Binding-site contacts:
Ligand atom C8 contacts residue PHE312 of chain 1.A at 3.9 Å (hydrophobic).
Ligand atom C14 contacts residue TYR222 of chain 1.A at 2.9 Å (hydrophobic).
Ligand atom N2 contacts residue MET126 of chain 1.A at 3.3 Å.
Ligand atom C14 contacts residue ASN173 of chain 1.A at 3.5 Å.
Ligand atom N1 contacts residue PHE312 of chain 1.A at 3.4 Å.
Ligand atom C4 contacts residue TYR222 of chain 1.A at 3.6 Å (hydrophobic).
Ligand atom C15 contacts residue ASN173 of chain 1.A at 3.3 Å.
Ligand atom C16 contacts residue ASN173 of chain 1.A at 3.4 Å.
Ligand atom C18 contacts residue PRO324 of chain 1.A at 3.8 Å (hydrophobic).
Ligand atom C5 contacts residue NAP1 of chain 1.C at 3.8 Å.
Ligand atom C1 contacts residue PHE312 of chain 1.A at 3.7 Å (hydrophobic).
Ligand atom C9 contacts residue TRP233 of chain 1.A at 4.0 Å (hydrophobic).
Ligand atom C19 contacts residue ASN173 of chain 1.A at 3.8 Å.
Ligand atom C3 contacts residue NAP1 of chain 1.C at 3.5 Å.
Ligand atom C3 contacts residue PHE312 of chain 1.A at 3.6 Å (hydrophobic).
Ligand atom C11 contacts residue PHE317 of chain 1.A at 3.4 Å (hydrophobic).
Ligand atom C3 contacts residue TYR222 of chain 1.A at 3.4 Å (hydrophobic).
Ligand atom CL1 contacts residue TRP92 of chain 1.A at 3.7 Å.
Ligand atom C10 contacts residue TRP92 of chain 1.A at 3.6 Å (hydrophobic).
Ligand atom C12 contacts residue PHE317 of chain 1.A at 3.4 Å (hydrophobic).
Ligand atom C7 contacts residue PHE312 of chain 1.A at 3.9 Å (hydrophobic).
Ligand atom C4 contacts residue NAP1 of chain 1.C at 3.5 Å.
Ligand atom C15 contacts residue TYR222 of chain 1.A at 3.8 Å (hydrophobic).
Ligand atom C18 contacts residue PHE312 of chain 1.A at 3.6 Å (hydrophobic).
Ligand atom C4 contacts residue PHE312 of chain 1.A at 4.0 Å (hydrophobic).
Ligand atom C14 contacts residue PHE312 of chain 1.A at 3.9 Å (hydrophobic).
Ligand atom C13 contacts residue PHE312 of chain 1.A at 3.7 Å (hydrophobic).
Ligand atom C18 contacts residue TYR325 of chain 1.A at 3.5 Å (hydrophobic).
Ligand atom C11 contacts residue TRP92 of chain 1.A at 3.5 Å (hydrophobic).
Ligand atom O1 contacts residue PHE312 of chain 1.A at 3.6 Å.
Ligand atom C2 contacts residue PHE312 of chain 1.A at 3.6 Å (hydrophobic).
Ligand atom N2 contacts residue ASN173 of chain 1.A at 3.4 Å.
Ligand atom O2 contacts residue TRP233 of chain 1.A at 3.8 Å.
Ligand atom O3 contacts residue ASN173 of chain 1.A at 3.6 Å.
Ligand atom C18 contacts residue ASN173 of chain 1.A at 3.3 Å.
Ligand atom O3 contacts residue MET126 of chain 1.A at 3.9 Å.
Ligand atom O3 contacts residue SER124 of chain 1.A at 3.2 Å.
Ligand atom C19 contacts residue NAP1 of chain 1.C at 3.6 Å.
Ligand atom N2 contacts residue SER124 of chain 1.A at 3.7 Å.
Ligand atom C17 contacts residue ASN173 of chain 1.A at 3.2 Å.

A protein and the small-molecule ligand that binds it are described below.
Small molecule (SMILES): Cc1noc(C)c1COc1ccccc1C(=O)Nc1cccc(Cl)c1

Sequence of chain 1.A:
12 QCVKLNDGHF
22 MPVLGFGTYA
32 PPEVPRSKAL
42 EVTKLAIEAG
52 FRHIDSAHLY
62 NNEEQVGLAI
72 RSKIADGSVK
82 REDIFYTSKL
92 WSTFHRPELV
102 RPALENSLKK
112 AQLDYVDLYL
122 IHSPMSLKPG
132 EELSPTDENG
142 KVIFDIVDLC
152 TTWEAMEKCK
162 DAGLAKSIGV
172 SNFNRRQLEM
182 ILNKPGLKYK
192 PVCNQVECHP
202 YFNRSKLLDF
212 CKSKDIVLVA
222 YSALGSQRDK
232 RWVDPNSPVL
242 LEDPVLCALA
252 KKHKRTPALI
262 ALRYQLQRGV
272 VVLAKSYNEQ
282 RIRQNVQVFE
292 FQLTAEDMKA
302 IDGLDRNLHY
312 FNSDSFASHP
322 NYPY